Binding-site contacts:
Ligand atom C13 contacts residue ALA87 of chain 1.A at 3.3 Å (hydrophobic).
Ligand atom C7 contacts residue LEU137 of chain 1.A at 3.6 Å (hydrophobic).
Ligand atom C6 contacts residue VAL23 of chain 1.A at 3.9 Å (hydrophobic).
Ligand atom N2 contacts residue MET84 of chain 1.A at 3.9 Å.
Ligand atom N9 contacts residue LEU15 of chain 1.A at 3.9 Å.
Ligand atom C5 contacts residue GLY16 of chain 1.A at 3.9 Å.
Ligand atom C3 contacts residue ASN135 of chain 1.A at 3.8 Å.
Ligand atom N3 contacts residue ALA36 of chain 1.A at 3.3 Å.
Ligand atom C1 contacts residue HIS134 of chain 1.A at 3.9 Å.
Ligand atom C1 contacts residue ASN135 of chain 1.A at 3.6 Å.
Ligand atom C4 contacts residue GLY18 of chain 1.A at 3.6 Å.
Ligand atom C12 contacts residue ALA87 of chain 1.A at 3.3 Å (hydrophobic).
Ligand atom C21 contacts residue LEU15 of chain 1.A at 3.3 Å (hydrophobic).
Ligand atom N3 contacts residue GLU85 of chain 1.A at 3.0 Å (salt-bridge).
Ligand atom N7 contacts residue GLY90 of chain 1.A at 3.8 Å.
Ligand atom C11 contacts residue ALA87 of chain 1.A at 3.8 Å (hydrophobic).
Ligand atom C15 contacts residue LEU15 of chain 1.A at 3.8 Å (hydrophobic).
Ligand atom C14 contacts residue ALA87 of chain 1.A at 3.1 Å (hydrophobic).
Ligand atom N3 contacts residue LEU137 of chain 1.A at 3.4 Å.
Ligand atom C20 contacts residue LEU137 of chain 1.A at 3.9 Å (hydrophobic).
Ligand atom C14 contacts residue LEU86 of chain 1.A at 3.9 Å (hydrophobic).
Ligand atom C7 contacts residue VAL23 of chain 1.A at 3.9 Å (hydrophobic).
Ligand atom N4 contacts residue LEU137 of chain 1.A at 3.8 Å.
Ligand atom C4 contacts residue VAL23 of chain 1.A at 3.8 Å (hydrophobic).
Ligand atom C15 contacts residue GLY90 of chain 1.A at 3.6 Å.
Ligand atom N4 contacts residue ALA87 of chain 1.A at 3.0 Å (h-bond).
Ligand atom N5 contacts residue ALA87 of chain 1.A at 2.9 Å (h-bond).
Ligand atom N4 contacts residue LEU86 of chain 1.A at 3.8 Å.
Ligand atom C4 contacts residue GLU17 of chain 1.A at 3.7 Å.
Ligand atom N5 contacts residue LEU86 of chain 1.A at 3.6 Å.
Ligand atom C12 contacts residue GLY90 of chain 1.A at 3.8 Å.
Ligand atom N3 contacts residue ILE68 of chain 1.A at 3.9 Å.
Ligand atom C10 contacts residue LEU137 of chain 1.A at 3.3 Å (hydrophobic).
Ligand atom C10 contacts residue ALA36 of chain 1.A at 3.7 Å (hydrophobic).
Ligand atom C9 contacts residue LEU137 of chain 1.A at 3.3 Å (hydrophobic).
Ligand atom C8 contacts residue LEU137 of chain 1.A at 3.9 Å (hydrophobic).
Ligand atom C1 contacts residue ALA147 of chain 1.A at 3.9 Å (hydrophobic).
Ligand atom C11 contacts residue LEU15 of chain 1.A at 3.9 Å (hydrophobic).
Ligand atom N8 contacts residue LEU15 of chain 1.A at 3.8 Å.
Ligand atom C3 contacts residue GLY18 of chain 1.A at 3.9 Å.

This small molecule binds to this protein.
Small molecule (SMILES): Cc1c(Nc2nc(N)c3c(C#N)c(N4CCC[C@H]4C)n(C)c3n2)cnn1[C@@H]1CCOC1

Sequence of chain 1.A:
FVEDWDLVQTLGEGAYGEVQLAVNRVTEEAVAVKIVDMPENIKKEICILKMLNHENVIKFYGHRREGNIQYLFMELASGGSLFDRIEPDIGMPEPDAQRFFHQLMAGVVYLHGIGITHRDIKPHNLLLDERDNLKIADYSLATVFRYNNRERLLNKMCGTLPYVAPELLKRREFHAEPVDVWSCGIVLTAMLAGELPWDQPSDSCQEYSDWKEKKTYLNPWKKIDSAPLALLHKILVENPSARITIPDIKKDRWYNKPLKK